Sequence of chain 1.A:
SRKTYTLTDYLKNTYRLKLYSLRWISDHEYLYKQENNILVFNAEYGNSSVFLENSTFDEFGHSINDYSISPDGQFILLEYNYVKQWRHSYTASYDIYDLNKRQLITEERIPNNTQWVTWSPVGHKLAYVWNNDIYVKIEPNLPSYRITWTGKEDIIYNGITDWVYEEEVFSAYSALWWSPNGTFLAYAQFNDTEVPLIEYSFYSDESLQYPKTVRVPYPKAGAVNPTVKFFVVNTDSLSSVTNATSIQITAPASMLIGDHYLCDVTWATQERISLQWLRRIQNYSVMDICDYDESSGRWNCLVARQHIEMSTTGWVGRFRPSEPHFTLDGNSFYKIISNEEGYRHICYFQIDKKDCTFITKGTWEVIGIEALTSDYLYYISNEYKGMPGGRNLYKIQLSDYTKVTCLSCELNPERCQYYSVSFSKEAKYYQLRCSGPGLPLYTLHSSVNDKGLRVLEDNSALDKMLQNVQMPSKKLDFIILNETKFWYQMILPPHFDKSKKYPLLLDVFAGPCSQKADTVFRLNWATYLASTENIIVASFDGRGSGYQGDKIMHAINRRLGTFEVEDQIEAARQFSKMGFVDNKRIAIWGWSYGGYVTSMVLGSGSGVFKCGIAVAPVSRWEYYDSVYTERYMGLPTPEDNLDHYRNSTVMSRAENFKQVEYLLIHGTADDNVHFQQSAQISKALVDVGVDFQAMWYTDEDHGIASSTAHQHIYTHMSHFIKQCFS

Binding-site contacts:
Ligand atom O6 contacts residue ASN191 of chain 1.A at 4.4 Å.
Ligand atom C7 contacts residue ILE156 of chain 1.A at 3.9 Å (hydrophobic).
Ligand atom C8 contacts residue ASN191 of chain 1.A at 4.4 Å.
Ligand atom C1 contacts residue THR193 of chain 1.A at 3.5 Å.
Ligand atom C7 contacts residue ASN191 of chain 1.A at 3.2 Å.
Ligand atom C1 contacts residue ASN191 of chain 1.A at 1.5 Å.
Ligand atom N2 contacts residue ASN191 of chain 1.A at 2.8 Å (h-bond).
Ligand atom O7 contacts residue LYS229 of chain 1.A at 4.1 Å.
Ligand atom O5 contacts residue ASN191 of chain 1.A at 2.4 Å (h-bond).
Ligand atom C5 contacts residue ASN191 of chain 1.A at 3.7 Å.
Ligand atom C8 contacts residue THR150 of chain 1.A at 4.3 Å.
Ligand atom N2 contacts residue ILE156 of chain 1.A at 3.8 Å.
Ligand atom O6 contacts residue THR193 of chain 1.A at 3.9 Å.
Ligand atom C4 contacts residue ASN191 of chain 1.A at 4.3 Å.
Ligand atom O7 contacts residue ASN191 of chain 1.A at 3.2 Å (h-bond).
Ligand atom C2 contacts residue ASN191 of chain 1.A at 2.5 Å.
Ligand atom O7 contacts residue GLN189 of chain 1.A at 4.1 Å.
Ligand atom C8 contacts residue GLN189 of chain 1.A at 4.4 Å.
Ligand atom C8 contacts residue ILE156 of chain 1.A at 3.2 Å (hydrophobic).
Ligand atom C5 contacts residue THR193 of chain 1.A at 4.0 Å.
Ligand atom C6 contacts residue GLU194 of chain 1.A at 4.3 Å.
Ligand atom O6 contacts residue GLU194 of chain 1.A at 3.9 Å.
Ligand atom O5 contacts residue THR193 of chain 1.A at 3.9 Å.
Ligand atom C3 contacts residue ASN191 of chain 1.A at 3.8 Å.
Ligand atom O6 contacts residue GLU194 of chain 1.A at 3.2 Å (salt-bridge).

This small molecule binds to this protein.
Small molecule (SMILES): CC(=O)N[C@H]1[C@@H](O[C@H]2[C@H](O)[C@@H](NC(C)=O)CO[C@@H]2CO)O[C@H](CO)[C@@H](O[C@H]2O[C@H](CO)[C@@H](O)[C@H](O)[C@@H]2O)[C@@H]1O